Sequence of chain 1.A:
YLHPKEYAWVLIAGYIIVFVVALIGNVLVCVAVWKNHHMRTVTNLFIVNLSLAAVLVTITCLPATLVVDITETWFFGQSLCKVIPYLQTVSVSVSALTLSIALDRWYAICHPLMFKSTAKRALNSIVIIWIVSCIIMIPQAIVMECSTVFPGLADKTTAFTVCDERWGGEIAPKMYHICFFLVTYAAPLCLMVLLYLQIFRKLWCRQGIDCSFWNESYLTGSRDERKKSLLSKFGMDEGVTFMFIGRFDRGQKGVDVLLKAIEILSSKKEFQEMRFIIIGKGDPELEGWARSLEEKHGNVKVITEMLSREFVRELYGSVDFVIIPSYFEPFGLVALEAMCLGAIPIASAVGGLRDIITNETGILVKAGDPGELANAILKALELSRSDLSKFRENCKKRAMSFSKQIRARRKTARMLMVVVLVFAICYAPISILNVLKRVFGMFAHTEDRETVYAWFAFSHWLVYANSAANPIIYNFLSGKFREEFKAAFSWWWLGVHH

A protein and the small-molecule ligand that binds it are described below.
Small molecule (SMILES): Cc1ccc(-n2nccn2)c(C(=O)N2CCN(c3nc4cc(Cl)ccc4o3)CC[C@H]2C)c1

Binding-site contacts:
Ligand atom O2 contacts residue ILE488 of chain 1.A at 3.9 Å.
Ligand atom O1 contacts residue GLN145 of chain 1.A at 3.4 Å.
Ligand atom C5 contacts residue THR122 of chain 1.A at 3.5 Å.
Ligand atom CL1 contacts residue THR122 of chain 1.A at 3.5 Å.
Ligand atom C16 contacts residue GLN198 of chain 1.A at 3.5 Å.
Ligand atom C28 contacts residue ILE488 of chain 1.A at 3.9 Å (hydrophobic).
Ligand atom C7 contacts residue GLN145 of chain 1.A at 3.8 Å.
Ligand atom C29 contacts residue HIS518 of chain 1.A at 3.5 Å.
Ligand atom CL1 contacts residue VAL125 of chain 1.A at 3.6 Å.
Ligand atom C22 contacts residue GLN145 of chain 1.A at 3.5 Å.
Ligand atom C24 contacts residue HIS518 of chain 1.A at 3.4 Å.
Ligand atom C6 contacts residue ILE141 of chain 1.A at 3.5 Å (hydrophobic).
Ligand atom N4 contacts residue ILE488 of chain 1.A at 3.9 Å.
Ligand atom C14 contacts residue ASN492 of chain 1.A at 3.9 Å.
Ligand atom C15 contacts residue GLU223 of chain 1.A at 3.4 Å.
Ligand atom N6 contacts residue ASN492 of chain 1.A at 3.1 Å (h-bond).
Ligand atom C17 contacts residue ASN492 of chain 1.A at 3.6 Å.
Ligand atom C11 contacts residue THR146 of chain 1.A at 3.2 Å.
Ligand atom O2 contacts residue ASN492 of chain 1.A at 2.9 Å (h-bond).
Ligand atom O1 contacts residue PRO142 of chain 1.A at 3.7 Å.
Ligand atom C6 contacts residue THR122 of chain 1.A at 3.1 Å.
Ligand atom CL1 contacts residue TRP131 of chain 1.A at 3.7 Å.
Ligand atom CL1 contacts residue ALA121 of chain 1.A at 3.5 Å.
Ligand atom C22 contacts residue HIS518 of chain 1.A at 3.9 Å.
Ligand atom C12 contacts residue THR146 of chain 1.A at 3.7 Å.
Ligand atom C30 contacts residue HIS235 of chain 1.A at 3.7 Å.
Ligand atom C7 contacts residue THR122 of chain 1.A at 3.9 Å.
Ligand atom C28 contacts residue ASN492 of chain 1.A at 3.5 Å.
Ligand atom C21 contacts residue GLN145 of chain 1.A at 3.3 Å.
Ligand atom C15 contacts residue GLN198 of chain 1.A at 3.5 Å.
Ligand atom C7 contacts residue ILE141 of chain 1.A at 3.8 Å (hydrophobic).
Ligand atom C23 contacts residue HIS518 of chain 1.A at 3.3 Å.
Ligand atom N5 contacts residue VAL149 of chain 1.A at 3.7 Å.
Ligand atom C28 contacts residue PHE238 of chain 1.A at 3.7 Å (hydrophobic).
Ligand atom C29 contacts residue TYR522 of chain 1.A at 3.7 Å (hydrophobic).
Ligand atom N6 contacts residue ILE488 of chain 1.A at 3.4 Å.
Ligand atom C29 contacts residue THR122 of chain 1.A at 3.1 Å.
Ligand atom C27 contacts residue PHE238 of chain 1.A at 3.9 Å (hydrophobic).
Ligand atom C30 contacts residue ASN492 of chain 1.A at 3.0 Å.
Ligand atom C16 contacts residue GLU223 of chain 1.A at 3.8 Å.